The protein below binds the small molecule below.
Small molecule (SMILES): C[C@@H](O)[C@@H](C)O

Binding-site contacts:
Ligand atom C1 contacts residue ILE220 of chain 2.A at 4.4 Å (hydrophobic).
Ligand atom C3 contacts residue SER87 of chain 2.C at 4.1 Å.
Ligand atom O5 contacts residue HIS218 of chain 2.A at 3.0 Å (h-bond).
Ligand atom C2 contacts residue HIS218 of chain 2.A at 4.1 Å.
Ligand atom C2 contacts residue SER87 of chain 2.C at 4.3 Å.
Ligand atom O6 contacts residue HIS172 of chain 2.B at 4.0 Å.
Ligand atom C3 contacts residue TRP88 of chain 2.C at 4.3 Å (hydrophobic).
Ligand atom O5 contacts residue GLU91 of chain 2.C at 4.4 Å.
Ligand atom C4 contacts residue SER87 of chain 2.C at 3.8 Å.
Ligand atom C4 contacts residue GLU91 of chain 2.C at 3.4 Å.
Ligand atom C4 contacts residue TRP88 of chain 2.C at 3.6 Å (hydrophobic).
Ligand atom O6 contacts residue TRP88 of chain 2.C at 3.8 Å.
Ligand atom C4 contacts residue HIS172 of chain 2.B at 4.2 Å.
Ligand atom O5 contacts residue HIS172 of chain 2.B at 4.2 Å.
Ligand atom C1 contacts residue HIS218 of chain 2.A at 4.2 Å.

Sequence of chain 2.C:
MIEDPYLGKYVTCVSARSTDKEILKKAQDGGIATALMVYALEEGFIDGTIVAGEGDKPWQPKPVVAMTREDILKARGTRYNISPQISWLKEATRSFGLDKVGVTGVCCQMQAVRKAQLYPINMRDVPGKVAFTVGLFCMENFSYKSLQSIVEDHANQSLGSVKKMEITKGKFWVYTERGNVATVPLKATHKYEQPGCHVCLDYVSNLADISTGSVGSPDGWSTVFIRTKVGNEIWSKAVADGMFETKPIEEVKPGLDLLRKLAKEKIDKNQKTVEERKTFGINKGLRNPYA

Sequence of chain 2.B:
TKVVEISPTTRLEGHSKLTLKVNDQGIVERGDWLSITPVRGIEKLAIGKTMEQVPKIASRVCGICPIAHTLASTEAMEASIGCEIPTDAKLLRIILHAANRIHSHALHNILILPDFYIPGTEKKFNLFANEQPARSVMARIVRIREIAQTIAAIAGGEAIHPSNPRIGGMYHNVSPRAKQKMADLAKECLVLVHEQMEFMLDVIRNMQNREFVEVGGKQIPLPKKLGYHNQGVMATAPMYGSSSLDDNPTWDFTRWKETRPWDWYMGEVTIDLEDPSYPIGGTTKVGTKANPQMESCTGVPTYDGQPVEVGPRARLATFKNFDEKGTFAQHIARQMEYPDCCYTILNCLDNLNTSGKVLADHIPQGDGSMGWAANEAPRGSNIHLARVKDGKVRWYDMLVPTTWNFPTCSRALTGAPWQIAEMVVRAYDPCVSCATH

Sequence of chain 2.A:
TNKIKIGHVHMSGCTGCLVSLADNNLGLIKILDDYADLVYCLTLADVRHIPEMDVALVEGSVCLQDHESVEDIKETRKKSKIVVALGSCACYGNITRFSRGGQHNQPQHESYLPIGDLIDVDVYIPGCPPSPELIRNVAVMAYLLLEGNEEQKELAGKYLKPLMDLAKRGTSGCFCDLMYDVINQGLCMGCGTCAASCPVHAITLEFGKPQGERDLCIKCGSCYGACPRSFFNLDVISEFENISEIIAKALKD